Sequence of chain 1.A:
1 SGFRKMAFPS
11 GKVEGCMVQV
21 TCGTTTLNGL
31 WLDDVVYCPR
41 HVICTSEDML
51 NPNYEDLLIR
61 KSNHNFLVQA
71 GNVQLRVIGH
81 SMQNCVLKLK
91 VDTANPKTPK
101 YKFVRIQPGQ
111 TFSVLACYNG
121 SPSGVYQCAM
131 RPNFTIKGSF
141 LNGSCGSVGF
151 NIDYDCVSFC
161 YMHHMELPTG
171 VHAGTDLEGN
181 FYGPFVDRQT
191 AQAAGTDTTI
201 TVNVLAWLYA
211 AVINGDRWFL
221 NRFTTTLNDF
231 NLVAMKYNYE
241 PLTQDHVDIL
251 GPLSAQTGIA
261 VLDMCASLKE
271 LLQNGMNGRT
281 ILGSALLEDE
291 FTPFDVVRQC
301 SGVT

Binding-site contacts:
Ligand atom CL contacts residue HIS41 of chain 1.A at 3.4 Å.
Ligand atom C18 contacts residue ASN142 of chain 1.A at 3.4 Å.
Ligand atom C15 contacts residue LEU141 of chain 1.A at 3.4 Å (hydrophobic).
Ligand atom C12 contacts residue CYS145 of chain 1.A at 3.9 Å (hydrophobic).
Ligand atom C7 contacts residue MET49 of chain 1.A at 3.6 Å (hydrophobic).
Ligand atom C13 contacts residue LEU141 of chain 1.A at 3.5 Å (hydrophobic).
Ligand atom C15 contacts residue GLU166 of chain 1.A at 3.9 Å.
Ligand atom C7 contacts residue MET165 of chain 1.A at 3.7 Å (hydrophobic).
Ligand atom C6 contacts residue ASP187 of chain 1.A at 3.8 Å.
Ligand atom C14 contacts residue PHE140 of chain 1.A at 3.8 Å (hydrophobic).
Ligand atom C3 contacts residue GLN189 of chain 1.A at 3.8 Å.
Ligand atom N2 contacts residue HIS163 of chain 1.A at 2.9 Å (h-bond).
Ligand atom C15 contacts residue ASN142 of chain 1.A at 3.4 Å.
Ligand atom C17 contacts residue ASN142 of chain 1.A at 3.5 Å.
Ligand atom CL contacts residue ASP187 of chain 1.A at 3.1 Å.
Ligand atom C6 contacts residue MET165 of chain 1.A at 3.3 Å (hydrophobic).
Ligand atom C8 contacts residue HIS164 of chain 1.A at 3.3 Å.
Ligand atom C6 contacts residue MET49 of chain 1.A at 3.6 Å (hydrophobic).
Ligand atom CL contacts residue HIS164 of chain 1.A at 3.7 Å.
Ligand atom C12 contacts residue GLU166 of chain 1.A at 3.6 Å.
Ligand atom O1 contacts residue HIS164 of chain 1.A at 3.5 Å (h-bond).
Ligand atom O1 contacts residue GLU166 of chain 1.A at 3.1 Å (salt-bridge).
Ligand atom N2 contacts residue GLU166 of chain 1.A at 3.5 Å.
Ligand atom C12 contacts residue HIS163 of chain 1.A at 3.6 Å.
Ligand atom C16 contacts residue ASN142 of chain 1.A at 3.5 Å.
Ligand atom C5 contacts residue GLN189 of chain 1.A at 3.6 Å.
Ligand atom C5 contacts residue MET49 of chain 1.A at 3.9 Å (hydrophobic).
Ligand atom C15 contacts residue PHE140 of chain 1.A at 3.4 Å (hydrophobic).
Ligand atom C6 contacts residue ARG188 of chain 1.A at 3.6 Å.
Ligand atom O1 contacts residue MET165 of chain 1.A at 3.1 Å.
Ligand atom C5 contacts residue ARG188 of chain 1.A at 3.6 Å.
Ligand atom C7 contacts residue HIS164 of chain 1.A at 3.9 Å.
Ligand atom C contacts residue HIS41 of chain 1.A at 3.6 Å.
Ligand atom C13 contacts residue PHE140 of chain 1.A at 3.3 Å (hydrophobic).
Ligand atom C14 contacts residue LEU141 of chain 1.A at 3.6 Å (hydrophobic).
Ligand atom CL contacts residue MET165 of chain 1.A at 3.8 Å.
Ligand atom C14 contacts residue ASN142 of chain 1.A at 3.8 Å.
Ligand atom C8 contacts residue HIS41 of chain 1.A at 3.8 Å.
Ligand atom C13 contacts residue GLU166 of chain 1.A at 3.7 Å.
Ligand atom O contacts residue GLN189 of chain 1.A at 3.4 Å (h-bond).

Sequence of chain 2.A:
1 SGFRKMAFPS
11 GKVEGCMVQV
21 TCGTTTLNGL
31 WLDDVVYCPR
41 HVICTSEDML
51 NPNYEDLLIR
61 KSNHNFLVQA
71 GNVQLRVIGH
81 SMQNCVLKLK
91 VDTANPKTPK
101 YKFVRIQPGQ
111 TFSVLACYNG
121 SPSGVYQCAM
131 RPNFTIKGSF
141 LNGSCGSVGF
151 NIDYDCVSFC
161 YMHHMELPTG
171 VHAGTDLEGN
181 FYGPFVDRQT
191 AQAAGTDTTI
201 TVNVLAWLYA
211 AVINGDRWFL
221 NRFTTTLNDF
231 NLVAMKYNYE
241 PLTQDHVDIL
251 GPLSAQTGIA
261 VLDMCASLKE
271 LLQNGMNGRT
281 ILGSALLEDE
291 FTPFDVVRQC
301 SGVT

A small-molecule ligand and the protein it binds are described below.
Small molecule (SMILES): NC[C@@]1(C(=O)Nc2cncc3ccccc23)CCOc2ccc(Cl)cc21